Binding-site contacts:
Ligand atom CB contacts residue GLN78 of chain 1.A at 4.1 Å.
Ligand atom CD2 contacts residue VAL79 of chain 1.A at 3.9 Å (hydrophobic).
Ligand atom C contacts residue GLU245 of chain 1.A at 3.6 Å.
Ligand atom CD1 contacts residue VAL79 of chain 1.A at 3.6 Å (hydrophobic).
Ligand atom C contacts residue LYS65 of chain 1.A at 3.6 Å.
Ligand atom CD1 contacts residue LEU242 of chain 1.A at 3.7 Å (hydrophobic).
Ligand atom CB contacts residue GLU245 of chain 1.A at 3.6 Å.
Ligand atom CD1 contacts residue LEU242 of chain 1.A at 4.0 Å (hydrophobic).
Ligand atom CA contacts residue GLU245 of chain 1.A at 3.5 Å.
Ligand atom CE contacts residue GLU83 of chain 1.A at 3.4 Å.
Ligand atom CD1 contacts residue GLN78 of chain 1.A at 4.1 Å.
Ligand atom CD1 contacts residue ASP241 of chain 1.A at 3.8 Å.
Ligand atom CG contacts residue GLU245 of chain 1.A at 3.6 Å.
Ligand atom CD2 contacts residue LEU75 of chain 1.A at 3.8 Å (hydrophobic).
Ligand atom CD1 contacts residue ILE61 of chain 1.A at 3.5 Å (hydrophobic).
Ligand atom CD2 contacts residue VAL79 of chain 1.A at 3.5 Å (hydrophobic).
Ligand atom CD contacts residue GLU83 of chain 1.A at 3.9 Å.
Ligand atom N contacts residue LEU242 of chain 1.A at 4.1 Å.
Ligand atom CD2 contacts residue GLU83 of chain 1.A at 4.0 Å.
Ligand atom C contacts residue ILE61 of chain 1.A at 4.0 Å (hydrophobic).
Ligand atom CB contacts residue GLU245 of chain 1.A at 4.0 Å.
Ligand atom N contacts residue GLU245 of chain 1.A at 2.8 Å (salt-bridge).
Ligand atom NZ contacts residue VAL79 of chain 1.A at 4.0 Å.
Ligand atom CA contacts residue GLU245 of chain 1.A at 3.7 Å.
Ligand atom CD2 contacts residue MET246 of chain 1.A at 3.8 Å (hydrophobic).
Ligand atom CB contacts residue LEU75 of chain 1.A at 3.8 Å (hydrophobic).
Ligand atom CA contacts residue LYS65 of chain 1.A at 4.1 Å.
Ligand atom CG2 contacts residue LEU242 of chain 1.A at 3.7 Å (hydrophobic).
Ligand atom CG1 contacts residue GLU245 of chain 1.A at 3.9 Å.
Ligand atom CD2 contacts residue LEU82 of chain 1.A at 3.7 Å (hydrophobic).
Ligand atom O contacts residue ILE61 of chain 1.A at 3.7 Å.
Ligand atom CD1 contacts residue LEU75 of chain 1.A at 4.1 Å (hydrophobic).
Ligand atom NZ contacts residue GLU83 of chain 1.A at 2.7 Å (salt-bridge).
Ligand atom CD contacts residue VAL79 of chain 1.A at 4.0 Å (hydrophobic).
Ligand atom NE2 contacts residue VAL79 of chain 1.A at 3.9 Å.
Ligand atom O contacts residue LYS65 of chain 1.A at 3.7 Å.
Ligand atom N contacts residue GLU245 of chain 1.A at 4.1 Å.
Ligand atom CD2 contacts residue ILE61 of chain 1.A at 3.6 Å (hydrophobic).
Ligand atom CB contacts residue ILE61 of chain 1.A at 4.0 Å (hydrophobic).
Ligand atom O contacts residue LYS65 of chain 1.A at 4.0 Å.

Sequence of chain 1.A:
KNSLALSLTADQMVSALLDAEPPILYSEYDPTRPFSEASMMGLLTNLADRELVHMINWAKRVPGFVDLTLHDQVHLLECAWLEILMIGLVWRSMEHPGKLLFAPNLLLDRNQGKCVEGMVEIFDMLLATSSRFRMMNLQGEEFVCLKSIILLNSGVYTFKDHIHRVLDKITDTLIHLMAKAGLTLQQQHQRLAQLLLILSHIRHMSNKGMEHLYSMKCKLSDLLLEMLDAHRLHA

This protein binds this small molecule.
Small molecule (SMILES): CC[C@H](C)[C@H](NC(=O)[C@@H](N)CCCCN)C(=O)N[C@@H](CC(C)C)C(=O)N[C@@H](Cc1cnc[nH]1)C(=O)N[C@@H](CCCN=C(N)N)C(=O)N[C@@H](CC(C)C)C(=O)N[C@@H](CC(C)C)C(=O)N[C@@H](CCC(N)=O)C(=O)N[C@H](C=O)CC(=O)O